This protein binds this small molecule.
Small molecule (SMILES): CC(=O)N[C@H]1CO[C@H](CO[C@@H]2O[C@@H](C)[C@@H](O)[C@@H](O)[C@@H]2O)[C@@H](O)[C@@H]1O

Sequence of chain 1.A:
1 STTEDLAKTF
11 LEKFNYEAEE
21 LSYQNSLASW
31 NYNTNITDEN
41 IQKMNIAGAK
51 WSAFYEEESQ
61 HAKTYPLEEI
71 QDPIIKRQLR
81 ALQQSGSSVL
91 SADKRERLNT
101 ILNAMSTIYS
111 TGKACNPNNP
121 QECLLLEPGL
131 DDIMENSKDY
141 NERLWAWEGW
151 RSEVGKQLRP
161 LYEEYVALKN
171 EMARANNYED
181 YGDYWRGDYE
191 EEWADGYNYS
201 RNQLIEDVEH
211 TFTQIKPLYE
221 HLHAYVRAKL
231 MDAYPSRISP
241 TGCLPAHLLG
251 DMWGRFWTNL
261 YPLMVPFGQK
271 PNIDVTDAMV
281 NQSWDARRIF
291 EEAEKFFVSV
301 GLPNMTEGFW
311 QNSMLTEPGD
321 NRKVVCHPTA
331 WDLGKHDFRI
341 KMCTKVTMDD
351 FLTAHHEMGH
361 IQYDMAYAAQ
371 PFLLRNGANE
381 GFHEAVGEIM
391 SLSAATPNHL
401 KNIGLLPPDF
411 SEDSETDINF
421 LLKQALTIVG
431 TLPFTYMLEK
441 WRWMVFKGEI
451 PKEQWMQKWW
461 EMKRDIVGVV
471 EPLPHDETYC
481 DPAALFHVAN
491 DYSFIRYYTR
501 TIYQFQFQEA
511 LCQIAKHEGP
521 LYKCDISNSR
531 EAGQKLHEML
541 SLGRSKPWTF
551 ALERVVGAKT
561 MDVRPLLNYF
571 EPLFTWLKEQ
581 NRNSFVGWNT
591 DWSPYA

Binding-site contacts:
Ligand atom O7 contacts residue SER200 of chain 1.A at 2.9 Å (h-bond).
Ligand atom C8 contacts residue SER200 of chain 1.A at 4.2 Å.
Ligand atom C7 contacts residue SER200 of chain 1.A at 3.9 Å.
Ligand atom C7 contacts residue ASN198 of chain 1.A at 3.5 Å.
Ligand atom C7 contacts residue TYR199 of chain 1.A at 3.9 Å (hydrophobic).
Ligand atom C2 contacts residue ASN198 of chain 1.A at 2.5 Å.
Ligand atom O7 contacts residue TYR199 of chain 1.A at 3.5 Å.
Ligand atom C4 contacts residue ASN198 of chain 1.A at 4.3 Å.
Ligand atom C8 contacts residue GLN203 of chain 1.A at 3.7 Å.
Ligand atom C6 contacts residue ASN198 of chain 1.A at 4.3 Å.
Ligand atom C8 contacts residue TYR199 of chain 1.A at 3.7 Å (hydrophobic).
Ligand atom C7 contacts residue GLN203 of chain 1.A at 4.0 Å.
Ligand atom O5 contacts residue ASN198 of chain 1.A at 2.4 Å (h-bond).
Ligand atom O3 contacts residue GLN203 of chain 1.A at 4.4 Å.
Ligand atom O7 contacts residue GLN203 of chain 1.A at 4.4 Å.
Ligand atom C8 contacts residue ASN198 of chain 1.A at 3.6 Å.
Ligand atom O7 contacts residue ASN198 of chain 1.A at 3.5 Å (h-bond).
Ligand atom C1 contacts residue ASN198 of chain 1.A at 1.5 Å.
Ligand atom C3 contacts residue ASN198 of chain 1.A at 3.9 Å.
Ligand atom N2 contacts residue ASN198 of chain 1.A at 3.0 Å (h-bond).
Ligand atom C5 contacts residue ASN198 of chain 1.A at 3.7 Å.
Ligand atom C5 contacts residue ASN198 of chain 1.A at 4.4 Å.